Binding-site contacts:
Ligand atom N2 contacts residue ILE136 of chain 1.B at 3.9 Å.
Ligand atom O7 contacts residue ASN111 of chain 1.B at 3.1 Å (h-bond).
Ligand atom O5 contacts residue ASN111 of chain 1.B at 2.3 Å (h-bond).
Ligand atom O5 contacts residue LEU213 of chain 1.B at 3.3 Å.
Ligand atom C4 contacts residue ARG229 of chain 1.B at 3.7 Å.
Ligand atom C6 contacts residue LEU213 of chain 1.B at 3.6 Å (hydrophobic).
Ligand atom C3 contacts residue SER198 of chain 1.B at 4.2 Å.
Ligand atom N2 contacts residue ASN111 of chain 1.B at 3.0 Å (h-bond).
Ligand atom C7 contacts residue ARG135 of chain 1.B at 3.9 Å.
Ligand atom O6 contacts residue ARG229 of chain 1.B at 3.8 Å.
Ligand atom C2 contacts residue SER198 of chain 1.B at 3.7 Å.
Ligand atom C1 contacts residue ILE112 of chain 1.B at 4.2 Å (hydrophobic).
Ligand atom C6 contacts residue THR113 of chain 1.B at 3.8 Å.
Ligand atom C7 contacts residue ASN111 of chain 1.B at 3.4 Å.
Ligand atom C4 contacts residue SER198 of chain 1.B at 4.0 Å.
Ligand atom C5 contacts residue ASN111 of chain 1.B at 3.7 Å.
Ligand atom C3 contacts residue ASN111 of chain 1.B at 3.7 Å.
Ligand atom O4 contacts residue ARG229 of chain 1.B at 3.6 Å.
Ligand atom O4 contacts residue ASP138 of chain 1.B at 4.1 Å.
Ligand atom C3 contacts residue ASP138 of chain 1.B at 3.6 Å.
Ligand atom C1 contacts residue LEU213 of chain 1.B at 4.2 Å (hydrophobic).
Ligand atom C4 contacts residue ASN111 of chain 1.B at 4.2 Å.
Ligand atom C5 contacts residue THR113 of chain 1.B at 3.8 Å.
Ligand atom C7 contacts residue ILE136 of chain 1.B at 3.9 Å (hydrophobic).
Ligand atom C6 contacts residue ARG229 of chain 1.B at 3.4 Å.
Ligand atom O7 contacts residue SER198 of chain 1.B at 3.9 Å.
Ligand atom C5 contacts residue LEU213 of chain 1.B at 4.1 Å (hydrophobic).
Ligand atom C5 contacts residue ARG229 of chain 1.B at 4.2 Å.
Ligand atom C1 contacts residue ASN111 of chain 1.B at 1.4 Å.
Ligand atom C8 contacts residue ILE136 of chain 1.B at 3.8 Å (hydrophobic).
Ligand atom C2 contacts residue ASN111 of chain 1.B at 2.5 Å.
Ligand atom N2 contacts residue ASP138 of chain 1.B at 3.6 Å (salt-bridge).
Ligand atom O3 contacts residue ASP138 of chain 1.B at 2.9 Å (salt-bridge).
Ligand atom O6 contacts residue THR113 of chain 1.B at 3.3 Å.
Ligand atom O7 contacts residue ARG135 of chain 1.B at 3.6 Å (salt-bridge).
Ligand atom C8 contacts residue ASP138 of chain 1.B at 4.0 Å.
Ligand atom C8 contacts residue SER134 of chain 1.B at 3.3 Å.
Ligand atom C8 contacts residue LEU137 of chain 1.B at 4.0 Å (hydrophobic).
Ligand atom C8 contacts residue ARG135 of chain 1.B at 3.5 Å.
Ligand atom O5 contacts residue THR113 of chain 1.B at 4.0 Å.

Sequence of chain 1.B:
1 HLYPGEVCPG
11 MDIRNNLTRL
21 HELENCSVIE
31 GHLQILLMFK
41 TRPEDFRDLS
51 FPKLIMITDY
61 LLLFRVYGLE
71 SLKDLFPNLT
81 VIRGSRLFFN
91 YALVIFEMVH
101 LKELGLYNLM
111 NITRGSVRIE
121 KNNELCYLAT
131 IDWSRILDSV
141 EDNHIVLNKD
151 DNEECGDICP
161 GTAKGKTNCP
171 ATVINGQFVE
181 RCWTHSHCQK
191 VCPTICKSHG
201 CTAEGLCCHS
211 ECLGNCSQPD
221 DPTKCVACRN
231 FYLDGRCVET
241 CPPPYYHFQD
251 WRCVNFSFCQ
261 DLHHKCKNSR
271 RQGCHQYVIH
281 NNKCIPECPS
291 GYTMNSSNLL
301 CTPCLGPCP

A protein and the small-molecule ligand that binds it are described below.
Small molecule (SMILES): CC(=O)N[C@@H]1[C@@H](O)[C@H](O)[C@@H](CO)O[C@H]1O